This small molecule binds to this protein.
Small molecule (SMILES): Cc1ncc(COP(=O)(O)O)c(/C=N/[C@H](C)P(=O)(O)O)c1O

Sequence of chain 1.A:
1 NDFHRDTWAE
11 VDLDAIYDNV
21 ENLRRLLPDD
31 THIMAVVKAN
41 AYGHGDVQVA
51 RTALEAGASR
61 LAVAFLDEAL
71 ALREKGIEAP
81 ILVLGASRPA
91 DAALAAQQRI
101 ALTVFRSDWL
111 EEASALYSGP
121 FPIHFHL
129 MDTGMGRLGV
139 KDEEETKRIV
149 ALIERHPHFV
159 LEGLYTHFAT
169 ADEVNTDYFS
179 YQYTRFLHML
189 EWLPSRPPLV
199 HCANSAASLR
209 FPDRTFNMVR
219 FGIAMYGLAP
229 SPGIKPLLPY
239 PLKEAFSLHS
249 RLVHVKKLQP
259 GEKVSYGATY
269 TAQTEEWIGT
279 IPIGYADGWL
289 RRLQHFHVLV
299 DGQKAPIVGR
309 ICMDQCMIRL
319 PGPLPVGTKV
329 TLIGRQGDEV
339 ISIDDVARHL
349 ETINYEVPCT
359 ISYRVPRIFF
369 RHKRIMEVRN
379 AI

Sequence of chain 1.B:
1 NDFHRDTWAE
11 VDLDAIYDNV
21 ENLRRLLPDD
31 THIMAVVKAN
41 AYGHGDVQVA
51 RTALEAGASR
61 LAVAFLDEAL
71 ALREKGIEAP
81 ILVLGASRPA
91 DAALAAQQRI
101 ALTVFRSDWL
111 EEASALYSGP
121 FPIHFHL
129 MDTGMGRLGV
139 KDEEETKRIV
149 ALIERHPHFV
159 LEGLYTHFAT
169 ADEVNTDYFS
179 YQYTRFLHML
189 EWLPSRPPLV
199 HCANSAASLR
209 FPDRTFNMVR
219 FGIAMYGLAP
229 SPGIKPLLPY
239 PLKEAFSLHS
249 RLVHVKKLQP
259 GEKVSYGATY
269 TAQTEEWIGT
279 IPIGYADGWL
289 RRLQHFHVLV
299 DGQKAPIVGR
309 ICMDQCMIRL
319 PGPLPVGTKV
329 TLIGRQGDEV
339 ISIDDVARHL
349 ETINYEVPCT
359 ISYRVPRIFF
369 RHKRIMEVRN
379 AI

Binding-site contacts:
Ligand atom CA contacts residue TYR264 of chain 1.A at 3.2 Å (hydrophobic).
Ligand atom O5 contacts residue ASN202 of chain 1.B at 3.7 Å.
Ligand atom N1 contacts residue HIS165 of chain 1.B at 3.6 Å (h-bond).
Ligand atom O6 contacts residue TYR264 of chain 1.A at 2.5 Å (h-bond).
Ligand atom P1 contacts residue ILE221 of chain 1.B at 3.7 Å.
Ligand atom O8 contacts residue CYS310 of chain 1.A at 3.4 Å.
Ligand atom C contacts residue TYR264 of chain 1.A at 3.7 Å (hydrophobic).
Ligand atom CA contacts residue TYR353 of chain 1.B at 3.5 Å (hydrophobic).
Ligand atom O8 contacts residue TYR283 of chain 1.A at 3.8 Å.
Ligand atom O1 contacts residue ARG135 of chain 1.B at 3.1 Å (salt-bridge).
Ligand atom C4A contacts residue TYR42 of chain 1.B at 3.6 Å (hydrophobic).
Ligand atom O4 contacts residue TYR42 of chain 1.B at 2.8 Å (h-bond).
Ligand atom O8 contacts residue TYR264 of chain 1.A at 3.4 Å.
Ligand atom O5 contacts residue SER203 of chain 1.B at 2.4 Å (h-bond).
Ligand atom C2A contacts residue KCX128 of chain 1.B at 3.5 Å.
Ligand atom P2 contacts residue ARG135 of chain 1.B at 3.7 Å.
Ligand atom O4 contacts residue ILE221 of chain 1.B at 2.6 Å (h-bond).
Ligand atom O4 contacts residue TYR353 of chain 1.B at 3.2 Å.
Ligand atom N1 contacts residue ARG218 of chain 1.B at 2.8 Å (salt-bridge).
Ligand atom C2 contacts residue HIS165 of chain 1.B at 3.5 Å.
Ligand atom C5A contacts residue VAL36 of chain 1.B at 3.8 Å (hydrophobic).
Ligand atom C4A contacts residue LYS38 of chain 1.B at 3.6 Å.
Ligand atom O2 contacts residue ASN202 of chain 1.B at 3.5 Å.
Ligand atom O4 contacts residue GLY220 of chain 1.B at 3.5 Å.
Ligand atom O8 contacts residue MET311 of chain 1.A at 2.8 Å (h-bond).
Ligand atom O7 contacts residue LYS38 of chain 1.B at 2.9 Å (salt-bridge).
Ligand atom N2 contacts residue LYS38 of chain 1.B at 3.0 Å (salt-bridge).
Ligand atom O3 contacts residue TYR353 of chain 1.B at 2.5 Å (h-bond).
Ligand atom P2 contacts residue MET311 of chain 1.A at 3.6 Å.
Ligand atom C contacts residue LYS38 of chain 1.B at 3.4 Å.
Ligand atom C4 contacts residue HIS165 of chain 1.B at 3.7 Å.
Ligand atom P2 contacts residue TYR264 of chain 1.A at 3.6 Å.
Ligand atom C2A contacts residue ARG135 of chain 1.B at 3.8 Å.
Ligand atom C3 contacts residue HIS165 of chain 1.B at 3.6 Å.
Ligand atom O7 contacts residue MET311 of chain 1.A at 3.0 Å.
Ligand atom O6 contacts residue ARG135 of chain 1.B at 2.6 Å (salt-bridge).
Ligand atom O5 contacts residue GLY220 of chain 1.B at 3.0 Å (h-bond).
Ligand atom O7 contacts residue ASP312 of chain 1.A at 3.6 Å.
Ligand atom C6 contacts residue ARG218 of chain 1.B at 3.4 Å.
Ligand atom O5 contacts residue ILE221 of chain 1.B at 3.5 Å (h-bond).